Binding-site contacts:
Ligand atom CB contacts residue PRO238 of chain 1.C at 3.9 Å (hydrophobic).
Ligand atom O contacts residue MG1 of chain 1.I at 4.4 Å.
Ligand atom CB contacts residue TYR45 of chain 1.C at 3.2 Å (hydrophobic).
Ligand atom CA contacts residue ARG160 of chain 1.C at 3.5 Å.
Ligand atom O contacts residue LEU239 of chain 1.C at 4.3 Å.
Ligand atom OXT contacts residue GLY49 of chain 1.C at 2.8 Å (h-bond).
Ligand atom CB contacts residue LEU236 of chain 1.C at 4.4 Å (hydrophobic).
Ligand atom C contacts residue GLY49 of chain 1.C at 4.0 Å.
Ligand atom OXT contacts residue GLY48 of chain 1.C at 3.1 Å (h-bond).
Ligand atom CB contacts residue PHE188 of chain 1.C at 4.3 Å (hydrophobic).
Ligand atom CB contacts residue ASN212 of chain 1.C at 3.8 Å.
Ligand atom O3 contacts residue ASP87 of chain 1.C at 2.9 Å (salt-bridge).
Ligand atom CA contacts residue ASP87 of chain 1.C at 3.5 Å.
Ligand atom OXT contacts residue ASP87 of chain 1.C at 3.2 Å (salt-bridge).
Ligand atom O contacts residue GLY49 of chain 1.C at 4.3 Å.
Ligand atom CA contacts residue MG1 of chain 1.I at 3.0 Å.
Ligand atom O contacts residue GLY48 of chain 1.C at 4.4 Å.
Ligand atom C contacts residue PRO238 of chain 1.C at 4.3 Å (hydrophobic).
Ligand atom C contacts residue GLY48 of chain 1.C at 4.0 Å.
Ligand atom CB contacts residue MG1 of chain 1.I at 4.5 Å.
Ligand atom CB contacts residue ARG160 of chain 1.C at 3.6 Å.
Ligand atom OXT contacts residue SER47 of chain 1.C at 2.9 Å (h-bond).
Ligand atom C contacts residue TYR45 of chain 1.C at 3.7 Å (hydrophobic).
Ligand atom O contacts residue PRO238 of chain 1.C at 3.3 Å.
Ligand atom O3 contacts residue ARG160 of chain 1.C at 2.6 Å (salt-bridge).
Ligand atom O contacts residue TYR45 of chain 1.C at 4.0 Å.
Ligand atom O3 contacts residue HIS115 of chain 1.C at 4.2 Å.
Ligand atom C contacts residue SER47 of chain 1.C at 3.1 Å.
Ligand atom OXT contacts residue TYR45 of chain 1.C at 4.3 Å.
Ligand atom O contacts residue SER47 of chain 1.C at 2.6 Å (h-bond).
Ligand atom C contacts residue ASP87 of chain 1.C at 3.7 Å.
Ligand atom C contacts residue MG1 of chain 1.I at 3.2 Å.
Ligand atom O3 contacts residue MG1 of chain 1.I at 2.3 Å.
Ligand atom CA contacts residue TYR45 of chain 1.C at 3.1 Å (hydrophobic).
Ligand atom O3 contacts residue TYR45 of chain 1.C at 3.4 Å (h-bond).
Ligand atom OXT contacts residue MG1 of chain 1.I at 2.6 Å.

Sequence of chain 1.C:
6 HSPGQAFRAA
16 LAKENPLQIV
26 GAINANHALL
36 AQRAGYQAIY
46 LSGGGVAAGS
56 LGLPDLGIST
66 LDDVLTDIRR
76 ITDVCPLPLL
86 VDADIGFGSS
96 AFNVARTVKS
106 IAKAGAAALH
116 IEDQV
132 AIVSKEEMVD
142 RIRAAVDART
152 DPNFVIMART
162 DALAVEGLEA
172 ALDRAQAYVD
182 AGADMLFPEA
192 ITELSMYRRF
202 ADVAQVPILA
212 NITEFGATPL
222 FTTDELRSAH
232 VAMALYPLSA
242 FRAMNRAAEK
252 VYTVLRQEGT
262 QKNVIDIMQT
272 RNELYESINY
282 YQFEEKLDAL

This protein binds this small molecule.
Small molecule (SMILES): CC(=O)C(=O)O